Sequence of chain 1.A:
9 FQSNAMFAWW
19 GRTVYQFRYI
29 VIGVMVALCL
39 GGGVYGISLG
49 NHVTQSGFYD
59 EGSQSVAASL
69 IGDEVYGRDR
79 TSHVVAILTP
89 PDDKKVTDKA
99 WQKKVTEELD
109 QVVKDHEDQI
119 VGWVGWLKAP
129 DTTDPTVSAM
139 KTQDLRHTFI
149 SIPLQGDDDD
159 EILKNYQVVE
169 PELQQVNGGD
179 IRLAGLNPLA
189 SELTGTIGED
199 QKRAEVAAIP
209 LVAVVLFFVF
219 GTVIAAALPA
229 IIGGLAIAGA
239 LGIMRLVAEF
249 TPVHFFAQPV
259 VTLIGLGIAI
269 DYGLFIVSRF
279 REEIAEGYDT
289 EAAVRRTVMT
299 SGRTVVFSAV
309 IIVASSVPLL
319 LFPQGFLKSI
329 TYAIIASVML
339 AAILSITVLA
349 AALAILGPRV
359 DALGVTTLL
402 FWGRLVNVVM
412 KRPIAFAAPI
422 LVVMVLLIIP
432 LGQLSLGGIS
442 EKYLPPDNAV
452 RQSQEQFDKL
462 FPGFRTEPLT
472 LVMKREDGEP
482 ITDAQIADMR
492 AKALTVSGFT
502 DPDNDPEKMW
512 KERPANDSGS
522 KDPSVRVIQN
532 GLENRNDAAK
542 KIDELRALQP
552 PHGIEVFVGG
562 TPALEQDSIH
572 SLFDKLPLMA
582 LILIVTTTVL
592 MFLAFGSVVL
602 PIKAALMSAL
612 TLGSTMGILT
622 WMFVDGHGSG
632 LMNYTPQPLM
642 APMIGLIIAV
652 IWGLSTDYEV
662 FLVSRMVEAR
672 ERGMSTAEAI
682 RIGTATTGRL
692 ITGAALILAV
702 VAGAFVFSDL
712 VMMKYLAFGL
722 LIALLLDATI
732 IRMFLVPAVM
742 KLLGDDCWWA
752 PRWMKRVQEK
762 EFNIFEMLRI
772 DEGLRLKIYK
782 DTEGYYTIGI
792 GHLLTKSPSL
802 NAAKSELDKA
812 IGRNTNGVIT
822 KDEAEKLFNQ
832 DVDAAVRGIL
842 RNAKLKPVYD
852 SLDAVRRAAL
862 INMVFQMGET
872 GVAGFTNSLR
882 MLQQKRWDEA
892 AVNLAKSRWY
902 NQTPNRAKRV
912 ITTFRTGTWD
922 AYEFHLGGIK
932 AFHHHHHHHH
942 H

This small molecule binds to this protein.
Small molecule (SMILES): CCCCCCCCCCCCOC[C@H]1O[C@H](O[C@H]2O[C@H](CO)[C@@H](O)[C@H](O)[C@H]2O)[C@H](O)[C@@H](O)[C@@H]1O

Binding-site contacts:
Ligand atom O5 contacts residue MHA1 of chain 1.J at 4.3 Å.
Ligand atom C1 contacts residue MHA1 of chain 1.J at 4.0 Å.
Ligand atom O4 contacts residue MHA1 of chain 1.J at 2.6 Å (h-bond).
Ligand atom CBD contacts residue MET633 of chain 1.A at 4.2 Å (hydrophobic).
Ligand atom C3 contacts residue MHA1 of chain 1.J at 2.4 Å.
Ligand atom C4 contacts residue LEU632 of chain 1.A at 4.0 Å (hydrophobic).
Ligand atom CAR contacts residue HIS628 of chain 1.A at 3.4 Å.
Ligand atom CBE contacts residue MET633 of chain 1.A at 4.1 Å (hydrophobic).
Ligand atom O1 contacts residue MHA1 of chain 1.J at 3.5 Å (h-bond).
Ligand atom C5 contacts residue MHA1 of chain 1.J at 3.5 Å.
Ligand atom CAO contacts residue HIS628 of chain 1.A at 3.1 Å.
Ligand atom CAZ contacts residue TRP622 of chain 1.A at 4.2 Å (hydrophobic).
Ligand atom O3 contacts residue LEU632 of chain 1.A at 3.7 Å.
Ligand atom CAZ contacts residue HIS628 of chain 1.A at 4.2 Å.
Ligand atom CBF contacts residue MET633 of chain 1.A at 3.2 Å (hydrophobic).
Ligand atom O3 contacts residue GLY631 of chain 1.A at 4.2 Å.
Ligand atom O2 contacts residue MHA1 of chain 1.J at 2.0 Å (h-bond).
Ligand atom OAQ contacts residue HIS628 of chain 1.A at 3.3 Å.
Ligand atom CAZ contacts residue GLY629 of chain 1.A at 4.3 Å.
Ligand atom O4 contacts residue GLY629 of chain 1.A at 4.0 Å.
Ligand atom CAO contacts residue MHA1 of chain 1.J at 3.0 Å.
Ligand atom CBG contacts residue MET633 of chain 1.A at 3.8 Å (hydrophobic).
Ligand atom OAS contacts residue HIS628 of chain 1.A at 4.0 Å.
Ligand atom CAA contacts residue MHA1 of chain 1.J at 2.9 Å.
Ligand atom OAN contacts residue MHA1 of chain 1.J at 2.7 Å (h-bond).
Ligand atom O4 contacts residue LEU632 of chain 1.A at 2.9 Å.
Ligand atom CAP contacts residue HIS628 of chain 1.A at 2.4 Å.
Ligand atom OAQ contacts residue MHA1 of chain 1.J at 2.4 Å (h-bond).
Ligand atom C6 contacts residue LEU632 of chain 1.A at 4.4 Å (hydrophobic).
Ligand atom CAY contacts residue GLY629 of chain 1.A at 3.7 Å.
Ligand atom CAV contacts residue MHA1 of chain 1.J at 4.2 Å.
Ligand atom CBI contacts residue LEU722 of chain 1.A at 4.2 Å (hydrophobic).
Ligand atom CAY contacts residue HIS628 of chain 1.A at 4.4 Å.
Ligand atom O3 contacts residue MHA1 of chain 1.J at 3.0 Å (h-bond).
Ligand atom CBD contacts residue LEU632 of chain 1.A at 3.7 Å (hydrophobic).
Ligand atom CBI contacts residue VAL707 of chain 1.A at 4.3 Å (hydrophobic).
Ligand atom C2 contacts residue MHA1 of chain 1.J at 3.3 Å.
Ligand atom CBF contacts residue LEU632 of chain 1.A at 4.3 Å (hydrophobic).
Ligand atom CAP contacts residue MHA1 of chain 1.J at 2.8 Å.
Ligand atom C4 contacts residue MHA1 of chain 1.J at 2.9 Å.